Binding-site contacts:
Ligand atom C8 contacts residue PRO216 of chain 1.D at 3.6 Å (hydrophobic).
Ligand atom O5' contacts residue TYR117 of chain 1.D at 3.0 Å (h-bond).
Ligand atom O2' contacts residue ASN110 of chain 1.D at 3.3 Å (h-bond).
Ligand atom N1 contacts residue LEU59 of chain 1.C at 3.5 Å.
Ligand atom O2' contacts residue ASP114 of chain 1.D at 3.7 Å.
Ligand atom C3' contacts residue ASP114 of chain 1.D at 3.9 Å.
Ligand atom N7 contacts residue GLY214 of chain 1.D at 3.5 Å (h-bond).
Ligand atom C5' contacts residue TYR117 of chain 1.D at 3.5 Å (hydrophobic).
Ligand atom O3' contacts residue SER118 of chain 1.D at 3.8 Å.
Ligand atom O3' contacts residue ASP114 of chain 1.D at 2.8 Å (salt-bridge).
Ligand atom N7 contacts residue PRO216 of chain 1.D at 3.7 Å.
Ligand atom O2' contacts residue PO41 of chain 1.Q at 3.5 Å (h-bond).
Ligand atom O5' contacts residue GLY54 of chain 1.D at 2.7 Å (h-bond).
Ligand atom C5' contacts residue GLY54 of chain 1.D at 3.1 Å.
Ligand atom O3' contacts residue PO41 of chain 1.Q at 3.2 Å (h-bond).
Ligand atom N6 contacts residue GLY214 of chain 1.D at 3.1 Å (h-bond).
Ligand atom C3' contacts residue TYR117 of chain 1.D at 3.9 Å (hydrophobic).
Ligand atom C5' contacts residue LEU61 of chain 1.C at 3.8 Å (hydrophobic).
Ligand atom O5' contacts residue PO41 of chain 1.Q at 2.5 Å (h-bond).
Ligand atom N3 contacts residue ASP114 of chain 1.D at 3.8 Å.
Ligand atom C4 contacts residue PRO216 of chain 1.D at 3.8 Å (hydrophobic).
Ligand atom O5' contacts residue SER118 of chain 1.D at 3.7 Å.
Ligand atom N3 contacts residue TYR117 of chain 1.D at 3.8 Å.
Ligand atom C3' contacts residue PO41 of chain 1.Q at 3.6 Å.
Ligand atom N6 contacts residue ILE213 of chain 1.D at 3.4 Å.
Ligand atom C5' contacts residue PO41 of chain 1.Q at 3.4 Å.
Ligand atom O5' contacts residue SER53 of chain 1.D at 3.9 Å.
Ligand atom C6 contacts residue LEU59 of chain 1.C at 3.7 Å (hydrophobic).
Ligand atom C5 contacts residue PRO216 of chain 1.D at 3.8 Å (hydrophobic).
Ligand atom C2' contacts residue ASP114 of chain 1.D at 3.6 Å.
Ligand atom C2 contacts residue TYR117 of chain 1.D at 3.5 Å (hydrophobic).
Ligand atom O4' contacts residue PO41 of chain 1.Q at 3.8 Å.
Ligand atom O3' contacts residue ASN110 of chain 1.D at 3.3 Å (h-bond).
Ligand atom N9 contacts residue PRO216 of chain 1.D at 3.7 Å.
Ligand atom C4' contacts residue PO41 of chain 1.Q at 2.8 Å.
Ligand atom C2 contacts residue LEU59 of chain 1.C at 3.8 Å (hydrophobic).
Ligand atom N6 contacts residue TYR87 of chain 1.C at 3.8 Å.
Ligand atom O2' contacts residue PRO109 of chain 1.D at 3.3 Å (h-bond).
Ligand atom O3' contacts residue TYR117 of chain 1.D at 3.8 Å.
Ligand atom O4' contacts residue LEU61 of chain 1.C at 3.7 Å.

The small molecule below binds the protein below.
Small molecule (SMILES): Nc1ncnc2c1ncn2[C@@H]1O[C@H](CO)[C@@H](O)[C@H]1O

Sequence of chain 1.D:
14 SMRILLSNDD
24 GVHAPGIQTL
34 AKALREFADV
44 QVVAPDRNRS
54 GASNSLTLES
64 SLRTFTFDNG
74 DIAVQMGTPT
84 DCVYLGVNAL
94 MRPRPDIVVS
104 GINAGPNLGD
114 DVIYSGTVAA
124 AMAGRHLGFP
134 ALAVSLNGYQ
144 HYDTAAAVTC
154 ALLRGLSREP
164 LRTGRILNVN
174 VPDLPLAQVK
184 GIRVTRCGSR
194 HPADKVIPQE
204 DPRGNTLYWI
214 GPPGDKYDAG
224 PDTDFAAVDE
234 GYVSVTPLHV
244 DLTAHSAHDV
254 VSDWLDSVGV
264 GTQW

Sequence of chain 1.C:
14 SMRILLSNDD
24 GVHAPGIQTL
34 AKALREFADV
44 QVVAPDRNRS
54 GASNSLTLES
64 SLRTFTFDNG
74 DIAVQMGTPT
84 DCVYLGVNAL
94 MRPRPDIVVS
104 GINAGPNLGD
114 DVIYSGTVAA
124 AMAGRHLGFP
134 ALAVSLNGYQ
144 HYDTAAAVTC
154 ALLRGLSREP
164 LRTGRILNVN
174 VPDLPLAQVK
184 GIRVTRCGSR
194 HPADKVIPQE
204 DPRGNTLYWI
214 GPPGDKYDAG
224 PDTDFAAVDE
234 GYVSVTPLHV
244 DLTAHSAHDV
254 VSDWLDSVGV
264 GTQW